Sequence of chain 1.F:
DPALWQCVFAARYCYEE

Binding-site contacts:
Ligand atom CD contacts residue ALA10 of chain 1.F at 3.5 Å (hydrophobic).
Ligand atom CH contacts residue CYS7 of chain 1.F at 1.9 Å (hydrophobic).
Ligand atom CJ contacts residue CYS14 of chain 1.F at 2.8 Å (hydrophobic).
Ligand atom CK contacts residue CYS14 of chain 1.F at 1.8 Å (hydrophobic).
Ligand atom CC contacts residue ALA10 of chain 1.F at 4.4 Å (hydrophobic).
Ligand atom CF contacts residue CYS7 of chain 1.F at 4.3 Å (hydrophobic).
Ligand atom CE contacts residue ALA10 of chain 1.F at 3.7 Å (hydrophobic).
Ligand atom OB contacts residue GLN6 of chain 1.F at 4.2 Å.
Ligand atom CG contacts residue CYS7 of chain 1.F at 2.8 Å (hydrophobic).
Ligand atom OA contacts residue CYS14 of chain 1.F at 3.2 Å (h-bond).
Ligand atom CD contacts residue ALA11 of chain 1.F at 4.3 Å (hydrophobic).
Ligand atom OB contacts residue CYS7 of chain 1.F at 3.0 Å (h-bond).
Ligand atom NA contacts residue CYS7 of chain 1.F at 3.9 Å.
Ligand atom NB contacts residue ALA10 of chain 1.F at 4.1 Å.
Ligand atom CE contacts residue CYS7 of chain 1.F at 4.3 Å (hydrophobic).
Ligand atom NB contacts residue CYS14 of chain 1.F at 3.7 Å.

The protein below binds the small molecule below.
Small molecule (SMILES): CC(=O)Nc1ccc(NC(C)=O)cc1